Binding-site contacts:
Ligand atom OB contacts residue ALA12 of chain 1.D at 4.2 Å.
Ligand atom CJ contacts residue CYS8 of chain 1.D at 2.8 Å (hydrophobic).
Ligand atom CE contacts residue ALA11 of chain 1.D at 4.2 Å (hydrophobic).
Ligand atom CK contacts residue CYS8 of chain 1.D at 1.9 Å (hydrophobic).
Ligand atom OA contacts residue CYS8 of chain 1.D at 3.7 Å.
Ligand atom CD contacts residue ALA11 of chain 1.D at 3.9 Å (hydrophobic).
Ligand atom CG contacts residue CYS15 of chain 1.D at 2.5 Å (hydrophobic).
Ligand atom CE contacts residue ALA12 of chain 1.D at 4.2 Å (hydrophobic).
Ligand atom OB contacts residue THR16 of chain 1.D at 4.2 Å.
Ligand atom CD contacts residue ALA12 of chain 1.D at 4.1 Å (hydrophobic).
Ligand atom NB contacts residue CYS8 of chain 1.D at 3.3 Å (h-bond).
Ligand atom CH contacts residue CYS15 of chain 1.D at 1.8 Å (hydrophobic).
Ligand atom OB contacts residue CYS15 of chain 1.D at 3.0 Å (h-bond).
Ligand atom NA contacts residue CYS15 of chain 1.D at 3.5 Å (h-bond).

The protein below binds the small molecule below.
Small molecule (SMILES): CC(=O)Nc1ccc(NC(C)=O)cc1

Sequence of chain 1.D:
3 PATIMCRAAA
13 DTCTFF